Sequence of chain 1.F:
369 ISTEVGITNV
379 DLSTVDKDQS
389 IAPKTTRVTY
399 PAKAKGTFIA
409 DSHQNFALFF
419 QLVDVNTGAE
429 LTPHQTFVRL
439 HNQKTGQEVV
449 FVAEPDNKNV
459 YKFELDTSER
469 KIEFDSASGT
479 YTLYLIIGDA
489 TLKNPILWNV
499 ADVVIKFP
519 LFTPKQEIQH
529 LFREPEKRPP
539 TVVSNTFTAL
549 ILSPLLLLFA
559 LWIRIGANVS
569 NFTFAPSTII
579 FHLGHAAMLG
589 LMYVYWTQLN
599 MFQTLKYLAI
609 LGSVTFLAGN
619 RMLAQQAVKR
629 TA

A protein and the small-molecule ligand that binds it are described below.
Small molecule (SMILES): C[C@H]1CC[C@]2(OC1)O[C@H]1[C@H](O)[C@@H]3[C@H]4CC[C@@H]5C[C@H](O[C@H]6O[C@@H](CO)[C@H](O)[C@@H](O)[C@@H]6O)[C@@H](O)C[C@@]5(C)[C@@H]4CC[C@@]3(C)[C@@H]1[C@H]2C

Sequence of chain 1.A:
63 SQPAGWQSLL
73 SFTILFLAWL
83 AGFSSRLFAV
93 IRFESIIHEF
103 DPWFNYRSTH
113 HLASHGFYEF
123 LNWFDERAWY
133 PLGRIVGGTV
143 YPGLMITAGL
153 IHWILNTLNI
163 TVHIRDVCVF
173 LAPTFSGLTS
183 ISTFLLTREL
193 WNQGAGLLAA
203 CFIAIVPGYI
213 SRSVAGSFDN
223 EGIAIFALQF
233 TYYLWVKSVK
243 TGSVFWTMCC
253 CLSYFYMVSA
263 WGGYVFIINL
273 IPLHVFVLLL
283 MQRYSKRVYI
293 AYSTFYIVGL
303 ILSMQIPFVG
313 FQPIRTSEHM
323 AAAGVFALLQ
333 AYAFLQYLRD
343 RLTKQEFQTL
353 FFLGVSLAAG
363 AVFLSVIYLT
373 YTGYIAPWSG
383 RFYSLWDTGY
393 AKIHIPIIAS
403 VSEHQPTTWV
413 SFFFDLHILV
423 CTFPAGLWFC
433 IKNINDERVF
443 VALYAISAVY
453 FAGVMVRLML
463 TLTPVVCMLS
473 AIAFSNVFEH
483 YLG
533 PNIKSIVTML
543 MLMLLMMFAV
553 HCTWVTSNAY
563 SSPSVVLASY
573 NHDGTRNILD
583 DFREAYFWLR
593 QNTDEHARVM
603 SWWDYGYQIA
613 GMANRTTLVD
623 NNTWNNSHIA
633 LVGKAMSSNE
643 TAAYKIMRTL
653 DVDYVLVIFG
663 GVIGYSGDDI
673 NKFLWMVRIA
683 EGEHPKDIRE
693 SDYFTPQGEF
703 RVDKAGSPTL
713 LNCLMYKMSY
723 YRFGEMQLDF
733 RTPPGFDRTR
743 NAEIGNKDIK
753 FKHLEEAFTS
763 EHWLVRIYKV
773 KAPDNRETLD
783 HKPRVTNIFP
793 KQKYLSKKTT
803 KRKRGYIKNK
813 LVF

Binding-site contacts:
Ligand atom C01 contacts residue TYR376 of chain 1.A at 3.7 Å (hydrophobic).
Ligand atom C85 contacts residue PHE53 of chain 1.D at 3.5 Å (hydrophobic).
Ligand atom O05 contacts residue ILE316 of chain 1.A at 3.3 Å.
Ligand atom C11 contacts residue LEU371 of chain 1.A at 3.7 Å (hydrophobic).
Ligand atom C11 contacts residue ILE377 of chain 1.A at 4.0 Å (hydrophobic).
Ligand atom O12 contacts residue LEU371 of chain 1.A at 4.4 Å.
Ligand atom C04 contacts residue ILE316 of chain 1.A at 3.9 Å (hydrophobic).
Ligand atom C10 contacts residue LEU371 of chain 1.A at 3.8 Å (hydrophobic).
Ligand atom C13 contacts residue ILE316 of chain 1.A at 4.2 Å (hydrophobic).
Ligand atom C06 contacts residue ILE316 of chain 1.A at 4.3 Å (hydrophobic).
Ligand atom O14 contacts residue ILE316 of chain 1.A at 3.7 Å.
Ligand atom C18 contacts residue PHE53 of chain 1.D at 4.5 Å (hydrophobic).
Ligand atom C09 contacts residue LEU371 of chain 1.A at 3.9 Å (hydrophobic).
Ligand atom C13 contacts residue ARG317 of chain 1.A at 3.5 Å.
Ligand atom C08 contacts residue ILE316 of chain 1.A at 3.7 Å (hydrophobic).
Ligand atom O14 contacts residue ARG317 of chain 1.A at 3.3 Å.
Ligand atom O77 contacts residue THR50 of chain 1.D at 3.7 Å.
Ligand atom C20 contacts residue PHE53 of chain 1.D at 4.2 Å (hydrophobic).
Ligand atom C18 contacts residue PHE313 of chain 1.A at 4.5 Å (hydrophobic).
Ligand atom O77 contacts residue GLU534 of chain 1.F at 3.5 Å (salt-bridge).
Ligand atom C78 contacts residue THR50 of chain 1.D at 4.4 Å.
Ligand atom C07 contacts residue ILE316 of chain 1.A at 4.2 Å (hydrophobic).
Ligand atom C80 contacts residue THR50 of chain 1.D at 3.5 Å.
Ligand atom O12 contacts residue TYR376 of chain 1.A at 4.0 Å.
Ligand atom O22 contacts residue PHE51 of chain 1.D at 4.1 Å.
Ligand atom O14 contacts residue PHE53 of chain 1.D at 3.9 Å.
Ligand atom C76 contacts residue THR50 of chain 1.D at 3.9 Å.
Ligand atom C17 contacts residue ARG317 of chain 1.A at 3.6 Å.
Ligand atom O22 contacts residue PHE53 of chain 1.D at 4.5 Å.
Ligand atom C10 contacts residue MET322 of chain 1.A at 4.5 Å (hydrophobic).
Ligand atom C80 contacts residue PHE53 of chain 1.D at 3.3 Å (hydrophobic).
Ligand atom O22 contacts residue GLU534 of chain 1.F at 4.2 Å.

Sequence of chain 1.D:
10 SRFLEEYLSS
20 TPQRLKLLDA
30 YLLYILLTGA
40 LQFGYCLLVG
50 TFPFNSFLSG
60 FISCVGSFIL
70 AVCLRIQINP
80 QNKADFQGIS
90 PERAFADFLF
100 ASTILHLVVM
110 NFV